Binding-site contacts:
Ligand atom C7 contacts residue SER245 of chain 1.B at 3.0 Å.
Ligand atom C5 contacts residue ALA250 of chain 1.B at 4.4 Å (hydrophobic).
Ligand atom O5 contacts residue ASN243 of chain 1.B at 2.6 Å (h-bond).
Ligand atom C6 contacts residue ASN243 of chain 1.B at 3.8 Å.
Ligand atom N2 contacts residue SER245 of chain 1.B at 3.5 Å (h-bond).
Ligand atom C2 contacts residue ASN243 of chain 1.B at 2.6 Å.
Ligand atom C1 contacts residue ALA250 of chain 1.B at 3.8 Å (hydrophobic).
Ligand atom C8 contacts residue SER245 of chain 1.B at 4.3 Å.
Ligand atom C6 contacts residue ASN251 of chain 1.B at 4.2 Å.
Ligand atom O7 contacts residue SER245 of chain 1.B at 2.0 Å.
Ligand atom C1 contacts residue ASN243 of chain 1.B at 1.6 Å.
Ligand atom C7 contacts residue ASN243 of chain 1.B at 3.7 Å.
Ligand atom C4 contacts residue ASN243 of chain 1.B at 4.4 Å.
Ligand atom N2 contacts residue ASN243 of chain 1.B at 2.9 Å (h-bond).
Ligand atom O6 contacts residue ASN251 of chain 1.B at 3.4 Å (h-bond).
Ligand atom O6 contacts residue ASN243 of chain 1.B at 4.5 Å.
Ligand atom O7 contacts residue PHE269 of chain 1.B at 3.5 Å.
Ligand atom O7 contacts residue ASN243 of chain 1.B at 3.7 Å.
Ligand atom C5 contacts residue ASN243 of chain 1.B at 3.7 Å.
Ligand atom O5 contacts residue ALA250 of chain 1.B at 3.3 Å.
Ligand atom C3 contacts residue ASN243 of chain 1.B at 3.9 Å.

A protein and the small-molecule ligand that binds it are described below.
Small molecule (SMILES): CC(=O)N[C@H]1[C@H](O[C@H]2[C@H](O)[C@@H](NC(C)=O)CO[C@@H]2CO)O[C@H](CO)[C@@H](O[C@@H]2O[C@H](CO)[C@@H](O)[C@H](O)[C@@H]2O)[C@@H]1O

Sequence of chain 1.B:
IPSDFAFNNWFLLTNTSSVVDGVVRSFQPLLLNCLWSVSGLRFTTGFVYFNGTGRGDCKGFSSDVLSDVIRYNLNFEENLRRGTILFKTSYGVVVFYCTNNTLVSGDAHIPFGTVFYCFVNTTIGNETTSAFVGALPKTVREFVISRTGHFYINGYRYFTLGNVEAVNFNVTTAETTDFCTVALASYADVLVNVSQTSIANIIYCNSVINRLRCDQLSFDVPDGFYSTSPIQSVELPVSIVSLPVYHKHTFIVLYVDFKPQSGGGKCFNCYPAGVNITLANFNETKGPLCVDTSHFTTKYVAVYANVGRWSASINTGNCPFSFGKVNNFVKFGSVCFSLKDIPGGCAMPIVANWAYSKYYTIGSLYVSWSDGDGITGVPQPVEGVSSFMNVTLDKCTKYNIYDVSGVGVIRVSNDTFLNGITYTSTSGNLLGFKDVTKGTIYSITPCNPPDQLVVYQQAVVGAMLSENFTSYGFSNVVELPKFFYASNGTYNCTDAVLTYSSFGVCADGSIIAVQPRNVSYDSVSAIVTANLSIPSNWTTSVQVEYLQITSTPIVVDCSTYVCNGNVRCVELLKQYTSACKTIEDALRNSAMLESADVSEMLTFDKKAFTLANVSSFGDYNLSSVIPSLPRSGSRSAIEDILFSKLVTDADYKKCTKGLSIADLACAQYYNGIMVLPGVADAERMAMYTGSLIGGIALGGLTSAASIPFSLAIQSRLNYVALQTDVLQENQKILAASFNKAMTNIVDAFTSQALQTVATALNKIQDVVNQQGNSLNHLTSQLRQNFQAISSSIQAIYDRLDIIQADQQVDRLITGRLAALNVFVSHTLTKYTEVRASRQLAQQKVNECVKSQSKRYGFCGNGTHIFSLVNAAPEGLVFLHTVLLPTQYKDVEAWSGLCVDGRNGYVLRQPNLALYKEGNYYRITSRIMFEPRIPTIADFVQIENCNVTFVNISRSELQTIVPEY